This small molecule binds to this protein.
Small molecule (SMILES): C[C@@H]1C[C@H]2C[N@]1CCn1[nH]c3c(cccc3c1=O)-c1nc3c(cccc3[nH]c1=O)O2

Binding-site contacts:
Ligand atom C25 contacts residue LYS33 of chain 1.A at 3.9 Å.
Ligand atom O19 contacts residue ALA31 of chain 1.A at 3.7 Å.
Ligand atom N14 contacts residue VAL83 of chain 1.A at 2.7 Å (h-bond).
Ligand atom C9 contacts residue ILE10 of chain 1.A at 3.9 Å (hydrophobic).
Ligand atom C9 contacts residue VAL83 of chain 1.A at 3.6 Å (hydrophobic).
Ligand atom N14 contacts residue ILE10 of chain 1.A at 3.7 Å.
Ligand atom C11 contacts residue ILE10 of chain 1.A at 3.5 Å (hydrophobic).
Ligand atom C21 contacts residue VAL64 of chain 1.A at 3.8 Å (hydrophobic).
Ligand atom C18 contacts residue LEU134 of chain 1.A at 3.8 Å (hydrophobic).
Ligand atom C18 contacts residue ALA31 of chain 1.A at 3.7 Å (hydrophobic).
Ligand atom C17 contacts residue ILE10 of chain 1.A at 3.8 Å (hydrophobic).
Ligand atom C15 contacts residue LEU134 of chain 1.A at 3.8 Å (hydrophobic).
Ligand atom C6 contacts residue GLN131 of chain 1.A at 3.5 Å.
Ligand atom C11 contacts residue ASP86 of chain 1.A at 4.0 Å.
Ligand atom C21 contacts residue LEU134 of chain 1.A at 3.5 Å (hydrophobic).
Ligand atom C13 contacts residue HIS84 of chain 1.A at 3.5 Å.
Ligand atom O19 contacts residue VAL83 of chain 1.A at 2.9 Å (h-bond).
Ligand atom C30 contacts residue GLY13 of chain 1.A at 3.4 Å.
Ligand atom C26 contacts residue PHE80 of chain 1.A at 3.4 Å (hydrophobic).
Ligand atom C3 contacts residue GLY13 of chain 1.A at 3.8 Å.
Ligand atom C28 contacts residue LYS33 of chain 1.A at 3.5 Å.
Ligand atom C24 contacts residue VAL64 of chain 1.A at 3.1 Å (hydrophobic).
Ligand atom C21 contacts residue ALA31 of chain 1.A at 3.6 Å (hydrophobic).
Ligand atom C16 contacts residue ASP86 of chain 1.A at 3.7 Å.
Ligand atom C28 contacts residue GLY13 of chain 1.A at 3.6 Å.
Ligand atom C5 contacts residue GLN131 of chain 1.A at 3.3 Å.
Ligand atom O19 contacts residue GLU81 of chain 1.A at 3.9 Å.
Ligand atom N27 contacts residue VAL18 of chain 1.A at 3.7 Å.
Ligand atom O29 contacts residue ASP145 of chain 1.A at 3.6 Å.
Ligand atom C21 contacts residue GLU81 of chain 1.A at 3.5 Å.
Ligand atom O29 contacts residue LYS33 of chain 1.A at 3.0 Å (salt-bridge).
Ligand atom O19 contacts residue HIS82 of chain 1.A at 3.4 Å.
Ligand atom C17 contacts residue LEU134 of chain 1.A at 3.9 Å (hydrophobic).
Ligand atom C24 contacts residue PHE80 of chain 1.A at 3.2 Å (hydrophobic).
Ligand atom C24 contacts residue GLU81 of chain 1.A at 3.8 Å.
Ligand atom C1 contacts residue GLN131 of chain 1.A at 3.6 Å.
Ligand atom C28 contacts residue VAL18 of chain 1.A at 3.6 Å (hydrophobic).
Ligand atom C17 contacts residue VAL83 of chain 1.A at 3.3 Å (hydrophobic).
Ligand atom C16 contacts residue ILE10 of chain 1.A at 3.8 Å (hydrophobic).
Ligand atom N23 contacts residue VAL18 of chain 1.A at 3.7 Å.

Sequence of chain 1.A:
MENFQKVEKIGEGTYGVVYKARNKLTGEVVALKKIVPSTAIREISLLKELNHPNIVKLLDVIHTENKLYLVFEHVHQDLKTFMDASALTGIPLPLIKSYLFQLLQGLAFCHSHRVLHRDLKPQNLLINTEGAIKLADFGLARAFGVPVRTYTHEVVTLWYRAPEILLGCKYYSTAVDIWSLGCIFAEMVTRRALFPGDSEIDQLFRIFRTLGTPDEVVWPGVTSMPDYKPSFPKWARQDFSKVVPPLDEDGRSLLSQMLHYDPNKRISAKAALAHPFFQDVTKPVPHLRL